This small molecule binds to this protein.
Small molecule (SMILES): Nc1nc2c(ncn2[C@@H]2O[C@H](CO[P](=O)(O)O[P](=O)(O)NP(=O)(O)O)[C@@H](O)[C@H]2O)c(=O)[nH]1

Sequence of chain 1.A:
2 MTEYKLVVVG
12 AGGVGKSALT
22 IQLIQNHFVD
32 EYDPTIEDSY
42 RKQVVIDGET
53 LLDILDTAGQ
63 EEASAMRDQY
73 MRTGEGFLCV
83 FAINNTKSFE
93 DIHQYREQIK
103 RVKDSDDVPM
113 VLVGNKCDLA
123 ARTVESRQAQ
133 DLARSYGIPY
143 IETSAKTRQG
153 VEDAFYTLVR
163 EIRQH

Binding-site contacts:
Ligand atom C3' contacts residue GLU32 of chain 1.A at 3.5 Å.
Ligand atom O1B contacts residue MG1 of chain 1.E at 2.1 Å.
Ligand atom O1B contacts residue SER18 of chain 1.A at 3.0 Å (h-bond).
Ligand atom O1A contacts residue SER18 of chain 1.A at 3.3 Å (h-bond).
Ligand atom N7 contacts residue ASN117 of chain 1.A at 3.2 Å (h-bond).
Ligand atom O2G contacts residue GLN62 of chain 1.A at 2.8 Å (h-bond).
Ligand atom O3' contacts residue ASP31 of chain 1.A at 2.9 Å (salt-bridge).
Ligand atom O2' contacts residue PHE29 of chain 1.A at 3.3 Å.
Ligand atom O2G contacts residue PRO35 of chain 1.A at 3.4 Å.
Ligand atom O2B contacts residue GLY16 of chain 1.A at 3.1 Å (h-bond).
Ligand atom O4' contacts residue LYS118 of chain 1.A at 3.3 Å (salt-bridge).
Ligand atom O1B contacts residue LYS17 of chain 1.A at 3.6 Å.
Ligand atom O1G contacts residue MG1 of chain 1.E at 2.1 Å.
Ligand atom O2' contacts residue ASP31 of chain 1.A at 3.2 Å (salt-bridge).
Ligand atom O2B contacts residue VAL15 of chain 1.A at 3.2 Å (h-bond).
Ligand atom O3G contacts residue GLY61 of chain 1.A at 3.0 Å (h-bond).
Ligand atom O2' contacts residue VAL30 of chain 1.A at 2.7 Å (h-bond).
Ligand atom O3A contacts residue GLY16 of chain 1.A at 3.2 Å (h-bond).
Ligand atom PG contacts residue MG1 of chain 1.E at 3.2 Å.
Ligand atom O6 contacts residue SER146 of chain 1.A at 3.5 Å.
Ligand atom O3G contacts residue LYS17 of chain 1.A at 2.7 Å (salt-bridge).
Ligand atom C6 contacts residue ASP120 of chain 1.A at 3.5 Å.
Ligand atom O6 contacts residue ASN117 of chain 1.A at 3.3 Å (h-bond).
Ligand atom PB contacts residue MG1 of chain 1.E at 3.2 Å.
Ligand atom C8 contacts residue ALA19 of chain 1.A at 3.5 Å (hydrophobic).
Ligand atom N3B contacts residue MG1 of chain 1.E at 3.4 Å.
Ligand atom O1G contacts residue THR36 of chain 1.A at 2.9 Å (h-bond).
Ligand atom O2B contacts residue LYS17 of chain 1.A at 2.9 Å (salt-bridge).
Ligand atom O3G contacts residue GLY13 of chain 1.A at 3.4 Å.
Ligand atom C8 contacts residue GLY16 of chain 1.A at 3.6 Å.
Ligand atom O1A contacts residue ALA19 of chain 1.A at 2.8 Å (h-bond).
Ligand atom N3B contacts residue GLY14 of chain 1.A at 3.1 Å (h-bond).
Ligand atom O6 contacts residue ASP120 of chain 1.A at 3.4 Å (salt-bridge).
Ligand atom N2 contacts residue ASP120 of chain 1.A at 2.9 Å (salt-bridge).
Ligand atom O6 contacts residue ALA147 of chain 1.A at 2.8 Å (h-bond).
Ligand atom C2' contacts residue VAL30 of chain 1.A at 3.5 Å (hydrophobic).
Ligand atom O2B contacts residue GLY14 of chain 1.A at 3.4 Å (h-bond).
Ligand atom O6 contacts residue LYS118 of chain 1.A at 3.4 Å.
Ligand atom N1 contacts residue ASP120 of chain 1.A at 2.7 Å (salt-bridge).
Ligand atom O1A contacts residue GLY16 of chain 1.A at 3.3 Å.